The small molecule below binds the protein below.
Small molecule (SMILES): CCCC[C@@H](CNC(=O)NC)NC(=O)NC[C@@H](NC(=O)NC[C@H](Cc1ccc(O)cc1)NC(=O)NC[C@H](CC(C)C)NC(=O)N[C@H](C)CNC(=O)NC[C@H](C)N)C(C)C

Binding-site contacts:
Ligand atom CD contacts residue LYS123 of chain 1.A at 4.3 Å.
Ligand atom CB contacts residue ILE137 of chain 1.A at 3.9 Å (hydrophobic).
Ligand atom CB contacts residue ILE137 of chain 1.A at 4.1 Å (hydrophobic).
Ligand atom CE1 contacts residue ILE137 of chain 1.A at 4.3 Å (hydrophobic).
Ligand atom CB contacts residue GLN136 of chain 1.A at 4.1 Å.
Ligand atom N2 contacts residue ILE137 of chain 1.A at 4.4 Å.
Ligand atom O contacts residue LYS123 of chain 1.A at 3.1 Å (salt-bridge).
Ligand atom CA contacts residue GLU295 of chain 1.A at 3.9 Å.
Ligand atom CZ contacts residue ALA133 of chain 1.A at 4.0 Å (hydrophobic).
Ligand atom C2 contacts residue GLU295 of chain 1.A at 3.5 Å.
Ligand atom N contacts residue GLU295 of chain 1.A at 3.0 Å (salt-bridge).
Ligand atom CE contacts residue PHE128 of chain 1.A at 4.2 Å (hydrophobic).
Ligand atom C2 contacts residue GLU295 of chain 1.A at 4.0 Å.
Ligand atom CD contacts residue GLN136 of chain 1.A at 3.5 Å.
Ligand atom C3 contacts residue VAL296 of chain 1.A at 3.5 Å (hydrophobic).
Ligand atom CG contacts residue ILE137 of chain 1.A at 3.7 Å (hydrophobic).
Ligand atom CE contacts residue ILE119 of chain 1.A at 4.0 Å (hydrophobic).
Ligand atom C2 contacts residue ILE137 of chain 1.A at 3.8 Å (hydrophobic).
Ligand atom N contacts residue GLU295 of chain 1.A at 3.5 Å (salt-bridge).
Ligand atom CG contacts residue GLN136 of chain 1.A at 4.0 Å.
Ligand atom CB contacts residue GLU295 of chain 1.A at 4.0 Å.
Ligand atom CB contacts residue GLU295 of chain 1.A at 3.3 Å.
Ligand atom C contacts residue LYS123 of chain 1.A at 4.3 Å.
Ligand atom C1 contacts residue GLU295 of chain 1.A at 4.1 Å.
Ligand atom N2 contacts residue GLU295 of chain 1.A at 4.4 Å.
Ligand atom C contacts residue GLU295 of chain 1.A at 3.7 Å.
Ligand atom O contacts residue ILE119 of chain 1.A at 4.2 Å.
Ligand atom C3 contacts residue LYS141 of chain 1.A at 4.0 Å.
Ligand atom C1 contacts residue ILE119 of chain 1.A at 4.4 Å (hydrophobic).
Ligand atom O contacts residue ILE137 of chain 1.A at 4.1 Å.
Ligand atom C2 contacts residue ILE119 of chain 1.A at 4.2 Å (hydrophobic).
Ligand atom C1 contacts residue VAL296 of chain 1.A at 4.4 Å (hydrophobic).
Ligand atom C4 contacts residue ILE119 of chain 1.A at 3.6 Å (hydrophobic).
Ligand atom CB contacts residue LEU292 of chain 1.A at 4.3 Å (hydrophobic).
Ligand atom N2 contacts residue GLU295 of chain 1.A at 2.7 Å (salt-bridge).
Ligand atom CE contacts residue LEU140 of chain 1.A at 3.6 Å (hydrophobic).
Ligand atom OH contacts residue ALA133 of chain 1.A at 3.3 Å.
Ligand atom C contacts residue ILE119 of chain 1.A at 4.5 Å (hydrophobic).
Ligand atom CE2 contacts residue ALA133 of chain 1.A at 4.1 Å (hydrophobic).
Ligand atom CE contacts residue GLN136 of chain 1.A at 4.3 Å.

Sequence of chain 1.A:
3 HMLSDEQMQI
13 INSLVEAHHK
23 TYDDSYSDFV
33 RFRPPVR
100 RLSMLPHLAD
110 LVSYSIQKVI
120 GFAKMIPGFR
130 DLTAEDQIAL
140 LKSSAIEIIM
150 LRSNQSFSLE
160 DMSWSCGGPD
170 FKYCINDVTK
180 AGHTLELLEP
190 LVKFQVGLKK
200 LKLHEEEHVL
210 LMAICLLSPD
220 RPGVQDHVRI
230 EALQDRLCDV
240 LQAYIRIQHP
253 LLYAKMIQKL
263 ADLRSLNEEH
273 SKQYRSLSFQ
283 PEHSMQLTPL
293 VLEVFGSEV